Binding-site contacts:
Ligand atom O11 contacts residue ARG293 of chain 1.C at 3.3 Å (salt-bridge).
Ligand atom C4 contacts residue TRP192 of chain 1.C at 3.7 Å (hydrophobic).
Ligand atom C2 contacts residue TRP192 of chain 1.C at 3.8 Å (hydrophobic).
Ligand atom C1 contacts residue HIS248 of chain 1.C at 3.6 Å.
Ligand atom O10 contacts residue ARG293 of chain 1.C at 2.7 Å (salt-bridge).
Ligand atom O7 contacts residue HIS155 of chain 1.C at 2.9 Å (h-bond).
Ligand atom O12 contacts residue VAL250 of chain 1.C at 3.5 Å (h-bond).
Ligand atom O8 contacts residue TYR257 of chain 1.C at 2.5 Å (h-bond).
Ligand atom O10 contacts residue TRP192 of chain 1.C at 3.4 Å.
Ligand atom O7 contacts residue TYR269 of chain 1.C at 3.5 Å.
Ligand atom C5 contacts residue SER251 of chain 1.C at 3.8 Å.
Ligand atom C6 contacts residue SER251 of chain 1.C at 3.6 Å.
Ligand atom O12 contacts residue HIS248 of chain 1.C at 2.8 Å (h-bond).
Ligand atom C6 contacts residue VAL250 of chain 1.C at 3.8 Å (hydrophobic).
Ligand atom C5 contacts residue VAL250 of chain 1.C at 3.2 Å (hydrophobic).
Ligand atom C1 contacts residue TRP192 of chain 1.C at 3.4 Å (hydrophobic).
Ligand atom C5 contacts residue HIS248 of chain 1.C at 3.4 Å.
Ligand atom O11 contacts residue ARG243 of chain 1.C at 3.0 Å (salt-bridge).
Ligand atom S9 contacts residue ARG293 of chain 1.C at 3.7 Å.
Ligand atom S9 contacts residue HIS248 of chain 1.C at 3.2 Å (h-bond).
Ligand atom C6 contacts residue TRP192 of chain 1.C at 3.3 Å (hydrophobic).
Ligand atom O12 contacts residue ARG293 of chain 1.C at 3.0 Å (salt-bridge).
Ligand atom O12 contacts residue GLY249 of chain 1.C at 3.8 Å.
Ligand atom C6 contacts residue HIS248 of chain 1.C at 3.6 Å.
Ligand atom O8 contacts residue GLU267 of chain 1.C at 3.1 Å (salt-bridge).
Ligand atom O12 contacts residue ARG292 of chain 1.C at 3.4 Å (salt-bridge).
Ligand atom O7 contacts residue FE21 of chain 1.N at 2.0 Å.
Ligand atom O7 contacts residue TRP192 of chain 1.C at 3.8 Å.
Ligand atom C2 contacts residue TYR257 of chain 1.C at 3.0 Å (hydrophobic).
Ligand atom C2 contacts residue HIS248 of chain 1.C at 3.6 Å.
Ligand atom C2 contacts residue FE21 of chain 1.N at 2.9 Å.
Ligand atom O8 contacts residue FE21 of chain 1.N at 2.1 Å.
Ligand atom C3 contacts residue HIS248 of chain 1.C at 3.3 Å.
Ligand atom C4 contacts residue HIS248 of chain 1.C at 3.1 Å.
Ligand atom O8 contacts residue HIS214 of chain 1.C at 2.9 Å.
Ligand atom O7 contacts residue GLU267 of chain 1.C at 3.2 Å (salt-bridge).
Ligand atom C3 contacts residue TYR257 of chain 1.C at 3.0 Å (hydrophobic).
Ligand atom C1 contacts residue FE21 of chain 1.N at 2.8 Å.
Ligand atom C5 contacts residue TRP192 of chain 1.C at 3.7 Å (hydrophobic).
Ligand atom O11 contacts residue HIS248 of chain 1.C at 3.0 Å (h-bond).

Sequence of chain 1.C:
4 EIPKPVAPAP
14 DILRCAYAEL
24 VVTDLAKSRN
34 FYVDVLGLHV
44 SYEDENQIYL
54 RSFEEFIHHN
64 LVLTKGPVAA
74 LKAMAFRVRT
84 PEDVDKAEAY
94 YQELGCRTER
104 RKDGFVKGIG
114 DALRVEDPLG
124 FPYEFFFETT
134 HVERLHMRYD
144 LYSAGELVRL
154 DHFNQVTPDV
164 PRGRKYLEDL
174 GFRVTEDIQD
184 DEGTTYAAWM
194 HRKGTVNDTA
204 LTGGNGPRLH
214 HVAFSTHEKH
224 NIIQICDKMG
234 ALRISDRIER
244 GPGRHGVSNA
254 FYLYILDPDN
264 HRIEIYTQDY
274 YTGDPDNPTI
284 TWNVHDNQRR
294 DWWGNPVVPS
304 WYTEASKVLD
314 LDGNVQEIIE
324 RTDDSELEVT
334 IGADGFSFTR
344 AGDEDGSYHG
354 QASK

A protein and the small-molecule ligand that binds it are described below.
Small molecule (SMILES): O=S(=O)(O)c1ccc(O)c(O)c1